The protein below binds the small molecule below.
Small molecule (SMILES): CC(=O)N[C@@H]1[C@@H](O)[C@H](O)[C@@H](CO)O[C@H]1O

Sequence of chain 1.A:
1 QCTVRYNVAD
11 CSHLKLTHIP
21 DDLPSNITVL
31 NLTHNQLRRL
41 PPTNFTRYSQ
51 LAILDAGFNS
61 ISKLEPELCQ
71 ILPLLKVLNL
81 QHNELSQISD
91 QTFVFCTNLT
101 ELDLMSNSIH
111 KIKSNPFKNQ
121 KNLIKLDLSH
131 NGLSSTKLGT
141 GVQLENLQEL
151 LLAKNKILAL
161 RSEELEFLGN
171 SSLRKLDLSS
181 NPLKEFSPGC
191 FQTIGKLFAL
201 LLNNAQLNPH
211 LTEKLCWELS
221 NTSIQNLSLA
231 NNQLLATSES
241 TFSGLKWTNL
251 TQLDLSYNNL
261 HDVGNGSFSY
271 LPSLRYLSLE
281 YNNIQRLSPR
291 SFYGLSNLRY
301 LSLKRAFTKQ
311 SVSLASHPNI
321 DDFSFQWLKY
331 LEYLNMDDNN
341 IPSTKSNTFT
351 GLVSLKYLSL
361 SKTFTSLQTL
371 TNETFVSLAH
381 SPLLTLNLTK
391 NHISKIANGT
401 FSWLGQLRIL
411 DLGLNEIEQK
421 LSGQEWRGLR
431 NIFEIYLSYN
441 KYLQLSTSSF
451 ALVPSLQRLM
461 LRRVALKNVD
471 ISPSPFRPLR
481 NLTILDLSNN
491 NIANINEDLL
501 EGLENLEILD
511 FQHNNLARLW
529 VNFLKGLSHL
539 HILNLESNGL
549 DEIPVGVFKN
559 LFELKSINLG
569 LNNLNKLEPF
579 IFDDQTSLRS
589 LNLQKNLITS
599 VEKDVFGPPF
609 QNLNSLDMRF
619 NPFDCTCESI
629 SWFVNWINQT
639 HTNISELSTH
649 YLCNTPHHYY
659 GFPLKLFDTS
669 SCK

Binding-site contacts:
Ligand atom O5 contacts residue ASN170 of chain 1.A at 2.4 Å (h-bond).
Ligand atom O5 contacts residue GLU145 of chain 1.A at 3.1 Å (salt-bridge).
Ligand atom C4 contacts residue ASN170 of chain 1.A at 3.2 Å.
Ligand atom O3 contacts residue ASN170 of chain 1.A at 4.3 Å.
Ligand atom N2 contacts residue ASN170 of chain 1.A at 3.6 Å (h-bond).
Ligand atom C6 contacts residue ASN170 of chain 1.A at 3.1 Å.
Ligand atom C6 contacts residue VAL142 of chain 1.A at 3.7 Å (hydrophobic).
Ligand atom C5 contacts residue ASN170 of chain 1.A at 3.0 Å.
Ligand atom C3 contacts residue ASN170 of chain 1.A at 3.4 Å.
Ligand atom C1 contacts residue ASN170 of chain 1.A at 1.4 Å.
Ligand atom C6 contacts residue GLU145 of chain 1.A at 3.4 Å.
Ligand atom C5 contacts residue GLU145 of chain 1.A at 3.8 Å.
Ligand atom O6 contacts residue GLU145 of chain 1.A at 3.4 Å (salt-bridge).
Ligand atom O6 contacts residue VAL142 of chain 1.A at 4.2 Å.
Ligand atom C1 contacts residue GLU145 of chain 1.A at 3.9 Å.
Ligand atom C2 contacts residue ASN170 of chain 1.A at 2.4 Å.
Ligand atom O6 contacts residue ASN170 of chain 1.A at 4.5 Å.